Sequence of chain 1.B:
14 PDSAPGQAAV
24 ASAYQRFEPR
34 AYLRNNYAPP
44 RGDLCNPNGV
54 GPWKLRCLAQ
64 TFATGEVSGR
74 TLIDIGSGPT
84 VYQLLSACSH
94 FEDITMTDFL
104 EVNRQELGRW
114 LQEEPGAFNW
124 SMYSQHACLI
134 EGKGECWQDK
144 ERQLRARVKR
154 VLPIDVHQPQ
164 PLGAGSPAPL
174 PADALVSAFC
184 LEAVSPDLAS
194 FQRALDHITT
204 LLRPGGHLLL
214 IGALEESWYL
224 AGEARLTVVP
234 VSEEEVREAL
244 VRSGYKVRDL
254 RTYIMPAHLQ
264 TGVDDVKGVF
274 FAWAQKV

A small-molecule ligand and the protein it binds are described below.
Small molecule (SMILES): Clc1ccc2c(c1Cl)CNCC2

Binding-site contacts:
Ligand atom C6 contacts residue ASN39 of chain 1.B at 3.5 Å.
Ligand atom C2 contacts residue PHE182 of chain 1.B at 3.6 Å (hydrophobic).
Ligand atom N10 contacts residue TYR222 of chain 1.B at 3.8 Å.
Ligand atom C3 contacts residue ASN39 of chain 1.B at 4.3 Å.
Ligand atom C8 contacts residue TYR35 of chain 1.B at 3.1 Å (hydrophobic).
Ligand atom C9 contacts residue GLU219 of chain 1.B at 3.9 Å.
Ligand atom C8 contacts residue PHE182 of chain 1.B at 4.3 Å (hydrophobic).
Ligand atom C8 contacts residue ASN39 of chain 1.B at 3.9 Å.
Ligand atom N10 contacts residue GLU219 of chain 1.B at 2.9 Å (salt-bridge).
Ligand atom C11 contacts residue ASP267 of chain 1.B at 3.5 Å.
Ligand atom C4 contacts residue PHE182 of chain 1.B at 3.7 Å (hydrophobic).
Ligand atom C6 contacts residue TYR35 of chain 1.B at 4.0 Å (hydrophobic).
Ligand atom C11 contacts residue GLU219 of chain 1.B at 3.1 Å.
Ligand atom CL4 contacts residue VAL272 of chain 1.B at 3.7 Å.
Ligand atom CL4 contacts residue VAL269 of chain 1.B at 3.7 Å.
Ligand atom C3 contacts residue PHE182 of chain 1.B at 3.5 Å (hydrophobic).
Ligand atom CL4 contacts residue MET258 of chain 1.B at 3.3 Å.
Ligand atom C6 contacts residue PHE182 of chain 1.B at 4.0 Å (hydrophobic).
Ligand atom C4 contacts residue ARG44 of chain 1.B at 3.9 Å.
Ligand atom C2 contacts residue ASN39 of chain 1.B at 3.9 Å.
Ligand atom CL4 contacts residue PHE182 of chain 1.B at 4.2 Å.
Ligand atom C1 contacts residue TYR35 of chain 1.B at 3.8 Å (hydrophobic).
Ligand atom N10 contacts residue ASP267 of chain 1.B at 3.5 Å (salt-bridge).
Ligand atom CL3 contacts residue PHE182 of chain 1.B at 4.0 Å.
Ligand atom C11 contacts residue ALA216 of chain 1.B at 4.2 Å (hydrophobic).
Ligand atom C2 contacts residue TYR40 of chain 1.B at 3.5 Å (hydrophobic).
Ligand atom C5 contacts residue ASP267 of chain 1.B at 4.2 Å.
Ligand atom C2 contacts residue LYS57 of chain 1.B at 3.8 Å.
Ligand atom C9 contacts residue TYR222 of chain 1.B at 3.9 Å (hydrophobic).
Ligand atom C5 contacts residue PHE182 of chain 1.B at 3.8 Å (hydrophobic).
Ligand atom CL4 contacts residue ARG44 of chain 1.B at 3.8 Å.
Ligand atom C5 contacts residue ARG44 of chain 1.B at 4.1 Å.
Ligand atom C1 contacts residue TYR40 of chain 1.B at 3.4 Å (hydrophobic).
Ligand atom C1 contacts residue ASN39 of chain 1.B at 3.6 Å.
Ligand atom CL3 contacts residue VAL53 of chain 1.B at 3.3 Å.
Ligand atom C1 contacts residue PHE182 of chain 1.B at 3.9 Å (hydrophobic).
Ligand atom CL3 contacts residue LYS57 of chain 1.B at 3.6 Å.
Ligand atom C4 contacts residue ASN39 of chain 1.B at 4.2 Å.
Ligand atom C3 contacts residue LYS57 of chain 1.B at 4.2 Å.
Ligand atom C5 contacts residue ASN39 of chain 1.B at 3.8 Å.